Sequence of chain 1.B:
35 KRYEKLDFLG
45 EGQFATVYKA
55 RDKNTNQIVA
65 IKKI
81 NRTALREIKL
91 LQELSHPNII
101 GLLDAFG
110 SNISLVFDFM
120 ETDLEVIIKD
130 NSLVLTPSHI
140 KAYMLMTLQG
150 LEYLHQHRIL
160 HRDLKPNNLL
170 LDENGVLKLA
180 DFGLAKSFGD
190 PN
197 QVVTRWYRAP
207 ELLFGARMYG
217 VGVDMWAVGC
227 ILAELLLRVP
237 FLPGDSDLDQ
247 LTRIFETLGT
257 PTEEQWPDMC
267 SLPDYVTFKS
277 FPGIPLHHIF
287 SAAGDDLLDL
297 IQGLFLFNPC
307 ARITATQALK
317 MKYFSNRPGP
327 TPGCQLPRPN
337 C

Binding-site contacts:
Ligand atom C18 contacts residue MET119 of chain 1.B at 3.6 Å (hydrophobic).
Ligand atom C40 contacts residue VAL51 of chain 1.B at 3.2 Å (hydrophobic).
Ligand atom C20 contacts residue GLU120 of chain 1.B at 2.9 Å.
Ligand atom N29 contacts residue PHE118 of chain 1.B at 3.2 Å.
Ligand atom C16 contacts residue LEU43 of chain 1.B at 3.6 Å (hydrophobic).
Ligand atom C19 contacts residue GLU120 of chain 1.B at 3.2 Å.
Ligand atom C34 contacts residue ALA64 of chain 1.B at 3.7 Å (hydrophobic).
Ligand atom C35 contacts residue LEU169 of chain 1.B at 3.8 Å (hydrophobic).
Ligand atom N30 contacts residue MET119 of chain 1.B at 3.3 Å (h-bond).
Ligand atom C5 contacts residue ASP180 of chain 1.B at 3.5 Å.
Ligand atom C4 contacts residue ASN166 of chain 1.B at 3.2 Å.
Ligand atom C39 contacts residue ALA49 of chain 1.B at 3.7 Å (hydrophobic).
Ligand atom N30 contacts residue PHE118 of chain 1.B at 3.5 Å.
Ligand atom N29 contacts residue MET119 of chain 1.B at 2.4 Å (h-bond).
Ligand atom O17 contacts residue LEU43 of chain 1.B at 3.4 Å.
Ligand atom N15 contacts residue MET119 of chain 1.B at 2.6 Å (h-bond).
Ligand atom C19 contacts residue PHE118 of chain 1.B at 3.4 Å (hydrophobic).
Ligand atom C25 contacts residue CYS337 of chain 1.B at 2.8 Å (hydrophobic).
Ligand atom C41 contacts residue VAL51 of chain 1.B at 3.4 Å (hydrophobic).
Ligand atom C19 contacts residue MET119 of chain 1.B at 3.1 Å (hydrophobic).
Ligand atom C39 contacts residue VAL51 of chain 1.B at 3.6 Å (hydrophobic).
Ligand atom N29 contacts residue ALA64 of chain 1.B at 3.5 Å.
Ligand atom C14 contacts residue MET119 of chain 1.B at 3.4 Å (hydrophobic).
Ligand atom N30 contacts residue ALA64 of chain 1.B at 3.1 Å.
Ligand atom N29 contacts residue ASP117 of chain 1.B at 3.3 Å (salt-bridge).
Ligand atom C1 contacts residue ASP180 of chain 1.B at 3.0 Å.
Ligand atom C4 contacts residue ASN167 of chain 1.B at 3.2 Å.
Ligand atom C32 contacts residue ASP117 of chain 1.B at 3.7 Å.
Ligand atom C32 contacts residue ALA64 of chain 1.B at 3.5 Å (hydrophobic).
Ligand atom C26 contacts residue CYS337 of chain 1.B at 1.8 Å (hydrophobic).
Ligand atom C4 contacts residue ASP180 of chain 1.B at 3.0 Å.
Ligand atom N2 contacts residue ASN167 of chain 1.B at 3.8 Å.
Ligand atom N30 contacts residue ASP117 of chain 1.B at 2.6 Å (salt-bridge).
Ligand atom C16 contacts residue MET119 of chain 1.B at 3.6 Å (hydrophobic).
Ligand atom C37 contacts residue LYS66 of chain 1.B at 3.7 Å.
Ligand atom C35 contacts residue ILE100 of chain 1.B at 3.4 Å (hydrophobic).
Ligand atom C34 contacts residue PHE116 of chain 1.B at 3.6 Å (hydrophobic).
Ligand atom N2 contacts residue ASP180 of chain 1.B at 2.4 Å (salt-bridge).
Ligand atom C21 contacts residue GLU120 of chain 1.B at 3.6 Å.
Ligand atom N15 contacts residue PHE118 of chain 1.B at 3.6 Å.

The small molecule below binds the protein below.
Small molecule (SMILES): CCC(=O)Nc1ccc(C(=O)Nc2n[nH]c3c2CN(C(=O)N[C@H](CN(C)C)c2ccccc2)C3(C)C)cc1